Binding-site contacts:
Ligand atom OP1 contacts residue ARG647 of chain 1.E at 4.4 Å.
Ligand atom P contacts residue LYS704 of chain 1.E at 4.1 Å.
Ligand atom P contacts residue GLU775 of chain 1.E at 4.5 Å.
Ligand atom OP2 contacts residue LYS704 of chain 1.E at 3.4 Å.
Ligand atom C5' contacts residue LYS704 of chain 1.E at 3.7 Å.
Ligand atom O5' contacts residue ARG647 of chain 1.E at 3.3 Å (salt-bridge).
Ligand atom P contacts residue ARG647 of chain 1.E at 4.0 Å.
Ligand atom O5' contacts residue LYS704 of chain 1.E at 4.4 Å.
Ligand atom OP1 contacts residue PHE644 of chain 1.E at 3.7 Å.
Ligand atom OP1 contacts residue LYS704 of chain 1.E at 3.5 Å.
Ligand atom OP1 contacts residue LYS704 of chain 1.E at 3.8 Å.
Ligand atom OP2 contacts residue ARG647 of chain 1.E at 3.0 Å (salt-bridge).
Ligand atom C5' contacts residue ARG647 of chain 1.E at 3.8 Å.
Ligand atom OP1 contacts residue GLU775 of chain 1.E at 3.1 Å (salt-bridge).

A small-molecule ligand and the protein it binds are described below.
Small molecule (SMILES): Cc1cn([C@H]2C[C@H](O[P](=O)(O)OC[C@H]3O[C@@H](n4cc(C)c(=O)[nH]c4=O)C[C@@H]3O)[C@@H](CO[P](=O)(O)O[C@H]3C[C@H](n4cnc5c(N)ncnc54)O[C@@H]3CO[P](=O)(O)O[C@H]3C[C@H](n4cnc5c(=O)nc(N)[nH]c54)O[C@@H]3CO[P](=O)(O)O[C@H]3C[C@H](n4ccc(N)nc4=O)O[C@@H]3CO[P](=O)(O)O[C@H]3C[C@H](n4cc(C)c(=O)[nH]c4=O)O[C@@H]3COP(=O)=O)O2)c(=O)[nH]c1=O

Sequence of chain 1.E:
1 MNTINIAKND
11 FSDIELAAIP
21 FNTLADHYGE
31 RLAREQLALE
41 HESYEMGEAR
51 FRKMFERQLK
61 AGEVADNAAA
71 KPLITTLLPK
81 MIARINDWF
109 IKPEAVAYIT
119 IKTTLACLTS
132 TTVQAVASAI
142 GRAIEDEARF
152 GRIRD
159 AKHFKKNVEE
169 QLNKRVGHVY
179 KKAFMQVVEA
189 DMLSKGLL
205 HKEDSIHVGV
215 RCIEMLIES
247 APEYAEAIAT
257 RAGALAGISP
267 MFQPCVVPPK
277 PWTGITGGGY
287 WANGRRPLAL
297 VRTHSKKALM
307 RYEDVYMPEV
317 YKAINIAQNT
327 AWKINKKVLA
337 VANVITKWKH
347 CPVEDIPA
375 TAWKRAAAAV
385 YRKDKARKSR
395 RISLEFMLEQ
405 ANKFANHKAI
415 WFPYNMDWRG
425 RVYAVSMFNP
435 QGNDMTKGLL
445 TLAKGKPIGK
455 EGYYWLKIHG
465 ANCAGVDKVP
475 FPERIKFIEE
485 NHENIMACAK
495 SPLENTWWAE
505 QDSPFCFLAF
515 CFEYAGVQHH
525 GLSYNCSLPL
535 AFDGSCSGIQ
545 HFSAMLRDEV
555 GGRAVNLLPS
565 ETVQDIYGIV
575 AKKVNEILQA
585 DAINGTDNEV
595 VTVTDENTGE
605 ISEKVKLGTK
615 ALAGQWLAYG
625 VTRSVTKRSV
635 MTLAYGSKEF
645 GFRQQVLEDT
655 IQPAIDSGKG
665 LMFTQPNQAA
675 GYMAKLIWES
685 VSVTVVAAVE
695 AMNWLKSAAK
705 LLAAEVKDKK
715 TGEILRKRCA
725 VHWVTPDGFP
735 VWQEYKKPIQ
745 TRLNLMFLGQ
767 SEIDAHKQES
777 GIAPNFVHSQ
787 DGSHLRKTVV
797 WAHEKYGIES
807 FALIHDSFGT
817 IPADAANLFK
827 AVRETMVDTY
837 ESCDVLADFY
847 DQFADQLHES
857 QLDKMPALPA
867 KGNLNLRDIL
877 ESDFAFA